The small molecule below binds the protein below.
Small molecule (SMILES): CC(C)(COP(=O)(O)OP(=O)(O)OC[C@H]1O[C@@H](n2cnc3c(N)ncnc32)[C@H](O)[C@@H]1OP(=O)(O)O)[C@@H](O)C(=O)NCCC(=O)NCCSC(=O)CC1=CCC=CCO1

Sequence of chain 1.E:
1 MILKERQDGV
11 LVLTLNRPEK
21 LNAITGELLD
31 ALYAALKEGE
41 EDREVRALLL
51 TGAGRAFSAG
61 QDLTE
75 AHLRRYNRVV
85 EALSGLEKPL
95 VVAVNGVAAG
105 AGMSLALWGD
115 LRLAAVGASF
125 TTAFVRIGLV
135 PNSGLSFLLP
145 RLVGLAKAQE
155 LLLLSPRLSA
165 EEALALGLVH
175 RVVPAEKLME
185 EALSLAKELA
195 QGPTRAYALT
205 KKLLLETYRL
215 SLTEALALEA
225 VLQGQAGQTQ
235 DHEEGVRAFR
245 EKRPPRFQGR

Sequence of chain 1.D:
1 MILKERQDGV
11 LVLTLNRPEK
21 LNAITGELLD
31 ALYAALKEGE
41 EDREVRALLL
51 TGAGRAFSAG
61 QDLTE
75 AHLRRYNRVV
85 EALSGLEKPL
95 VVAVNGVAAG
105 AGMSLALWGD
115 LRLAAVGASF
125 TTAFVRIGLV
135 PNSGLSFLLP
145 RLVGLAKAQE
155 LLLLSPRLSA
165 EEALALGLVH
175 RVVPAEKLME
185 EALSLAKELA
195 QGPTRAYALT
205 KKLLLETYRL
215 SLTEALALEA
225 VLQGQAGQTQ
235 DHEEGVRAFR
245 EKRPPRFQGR

Binding-site contacts:
Ligand atom C12 contacts residue ASN136 of chain 1.D at 3.4 Å.
Ligand atom N3 contacts residue ALA59 of chain 1.D at 2.9 Å (h-bond).
Ligand atom C18 contacts residue ALA59 of chain 1.D at 3.7 Å (hydrophobic).
Ligand atom C2 contacts residue PHE243 of chain 1.E at 3.7 Å (hydrophobic).
Ligand atom C7 contacts residue TYR80 of chain 1.D at 3.6 Å (hydrophobic).
Ligand atom O9 contacts residue ARG55 of chain 1.D at 3.5 Å (salt-bridge).
Ligand atom C4 contacts residue ASP62 of chain 1.D at 3.1 Å.
Ligand atom C12 contacts residue GLN61 of chain 1.D at 3.2 Å.
Ligand atom N1 contacts residue GLN61 of chain 1.D at 3.7 Å.
Ligand atom O1 contacts residue LEU133 of chain 1.D at 3.3 Å.
Ligand atom N7 contacts residue GLN61 of chain 1.D at 3.0 Å (h-bond).
Ligand atom O2 contacts residue GLY104 of chain 1.D at 3.4 Å.
Ligand atom C15 contacts residue GLN61 of chain 1.D at 3.6 Å.
Ligand atom O3 contacts residue ILE131 of chain 1.D at 2.9 Å.
Ligand atom C13 contacts residue PHE128 of chain 1.D at 3.3 Å (hydrophobic).
Ligand atom C13 contacts residue GLN61 of chain 1.D at 3.4 Å.
Ligand atom N6 contacts residue ALA59 of chain 1.D at 3.5 Å.
Ligand atom N6 contacts residue PHE243 of chain 1.E at 3.7 Å.
Ligand atom C17 contacts residue ALA59 of chain 1.D at 3.3 Å (hydrophobic).
Ligand atom O13 contacts residue LEU21 of chain 1.D at 3.3 Å.
Ligand atom C11 contacts residue GLN61 of chain 1.D at 3.4 Å.
Ligand atom O18 contacts residue PHE243 of chain 1.E at 3.7 Å.
Ligand atom C17 contacts residue ALA103 of chain 1.D at 3.6 Å (hydrophobic).
Ligand atom C15 contacts residue ILE131 of chain 1.D at 3.6 Å (hydrophobic).
Ligand atom C7 contacts residue LEU77 of chain 1.D at 3.6 Å (hydrophobic).
Ligand atom C10 contacts residue LEU133 of chain 1.D at 3.1 Å (hydrophobic).
Ligand atom C4 contacts residue LEU63 of chain 1.D at 3.7 Å (hydrophobic).
Ligand atom C8 contacts residue LEU77 of chain 1.D at 3.8 Å (hydrophobic).
Ligand atom C25 contacts residue ARG55 of chain 1.D at 3.3 Å.
Ligand atom C14 contacts residue ILE131 of chain 1.D at 3.5 Å (hydrophobic).
Ligand atom O2 contacts residue GLN61 of chain 1.D at 3.6 Å.
Ligand atom C6 contacts residue TYR80 of chain 1.D at 3.4 Å (hydrophobic).
Ligand atom N1 contacts residue LEU63 of chain 1.D at 3.1 Å (h-bond).
Ligand atom P1 contacts residue ARG55 of chain 1.D at 3.6 Å.
Ligand atom O7 contacts residue ARG55 of chain 1.D at 2.6 Å (salt-bridge).
Ligand atom C16 contacts residue ALA59 of chain 1.D at 3.6 Å (hydrophobic).
Ligand atom N1 contacts residue ASP62 of chain 1.D at 3.3 Å.
Ligand atom O2 contacts residue ALA105 of chain 1.D at 2.7 Å (h-bond).
Ligand atom O2 contacts residue PHE128 of chain 1.D at 3.1 Å.
Ligand atom N7 contacts residue ALA59 of chain 1.D at 3.3 Å (h-bond).